This protein binds this small molecule.
Small molecule (SMILES): C[C@@H](O)[C@H](NC(=O)[C@H](CCC(N)=O)NC(=O)[C@H](CCC(=O)O)NC(=O)[C@H](CCCN=C(N)N)NC(=O)[C@H](CCCN=C(N)N)NC(=O)[C@@H](N)CCCN=C(N)N)C(=O)N[C@@H](CC(=O)O)C(=O)N[C@@H](Cc1ccc(O)cc1)C(=O)O

Binding-site contacts:
Ligand atom CD contacts residue SER66 of chain 1.F at 3.3 Å.
Ligand atom NH2 contacts residue TYR58 of chain 1.F at 3.2 Å.
Ligand atom N contacts residue TYR97 of chain 1.F at 2.9 Å (h-bond).
Ligand atom NE contacts residue ASP24 of chain 1.F at 2.7 Å (salt-bridge).
Ligand atom C contacts residue TYR7 of chain 1.F at 3.2 Å (hydrophobic).
Ligand atom NH2 contacts residue GLU62 of chain 1.F at 2.8 Å (salt-bridge).
Ligand atom CZ contacts residue SER61 of chain 1.F at 3.3 Å.
Ligand atom O contacts residue LYS143 of chain 1.F at 3.2 Å.
Ligand atom OXT contacts residue LYS143 of chain 1.F at 2.7 Å (salt-bridge).
Ligand atom NH1 contacts residue ASP24 of chain 1.F at 2.8 Å (salt-bridge).
Ligand atom OE1 contacts residue THR65 of chain 1.F at 3.0 Å (h-bond).
Ligand atom CD contacts residue ARG68 of chain 1.F at 3.0 Å.
Ligand atom O contacts residue TRP144 of chain 1.F at 2.6 Å (h-bond).
Ligand atom N contacts residue TYR168 of chain 1.F at 2.6 Å (h-bond).
Ligand atom CZ contacts residue ASP24 of chain 1.F at 3.2 Å.
Ligand atom NH1 contacts residue TYR149 of chain 1.F at 3.1 Å (h-bond).
Ligand atom NH2 contacts residue SER61 of chain 1.F at 2.7 Å (h-bond).
Ligand atom NH1 contacts residue THR34 of chain 1.F at 3.2 Å (h-bond).
Ligand atom NE contacts residue TYR97 of chain 1.F at 3.3 Å.
Ligand atom CD contacts residue LEU95 of chain 1.F at 3.4 Å (hydrophobic).
Ligand atom CG contacts residue GLU62 of chain 1.F at 3.3 Å.
Ligand atom OE1 contacts residue LEU95 of chain 1.F at 3.3 Å.
Ligand atom O contacts residue TYR7 of chain 1.F at 3.3 Å.
Ligand atom NH1 contacts residue SER61 of chain 1.F at 3.1 Å (h-bond).
Ligand atom OE2 contacts residue ARG68 of chain 1.F at 2.9 Å (salt-bridge).
Ligand atom OE1 contacts residue THR69 of chain 1.F at 3.3 Å.
Ligand atom NE contacts residue SER66 of chain 1.F at 3.0 Å (h-bond).
Ligand atom CG2 contacts residue TRP144 of chain 1.F at 3.3 Å (hydrophobic).
Ligand atom CA contacts residue TYR7 of chain 1.F at 3.2 Å (hydrophobic).
Ligand atom CB contacts residue TYR156 of chain 1.F at 3.4 Å (hydrophobic).
Ligand atom NH2 contacts residue SER111 of chain 1.F at 2.8 Å (h-bond).
Ligand atom N contacts residue GLU62 of chain 1.F at 2.9 Å (salt-bridge).
Ligand atom O contacts residue THR140 of chain 1.F at 3.0 Å.
Ligand atom NH1 contacts residue GLU62 of chain 1.F at 2.9 Å (salt-bridge).
Ligand atom NH2 contacts residue THR34 of chain 1.F at 3.2 Å (h-bond).
Ligand atom O contacts residue TYR156 of chain 1.F at 2.5 Å (h-bond).
Ligand atom OE1 contacts residue ARG68 of chain 1.F at 2.7 Å (salt-bridge).
Ligand atom OH contacts residue ASP113 of chain 1.F at 2.3 Å (salt-bridge).
Ligand atom N contacts residue TYR7 of chain 1.F at 2.5 Å (h-bond).
Ligand atom CD contacts residue GLU62 of chain 1.F at 3.4 Å.

Sequence of chain 1.F:
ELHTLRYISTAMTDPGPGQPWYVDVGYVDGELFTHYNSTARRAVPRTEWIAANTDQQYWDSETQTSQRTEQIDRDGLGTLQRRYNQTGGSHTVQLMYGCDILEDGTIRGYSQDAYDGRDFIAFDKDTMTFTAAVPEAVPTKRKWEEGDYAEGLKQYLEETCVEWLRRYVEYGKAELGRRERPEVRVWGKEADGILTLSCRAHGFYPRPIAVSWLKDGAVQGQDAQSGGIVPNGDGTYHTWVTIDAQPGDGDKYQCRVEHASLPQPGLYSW